Binding-site contacts:
Ligand atom C3 contacts residue ASN113 of chain 1.G at 3.8 Å.
Ligand atom C1 contacts residue ASN113 of chain 1.G at 1.4 Å.
Ligand atom C7 contacts residue ASN111 of chain 1.G at 4.4 Å.
Ligand atom C8 contacts residue ARG112 of chain 1.G at 3.8 Å.
Ligand atom O5 contacts residue ASN113 of chain 1.G at 2.4 Å (h-bond).
Ligand atom C5 contacts residue ASN113 of chain 1.G at 3.7 Å.
Ligand atom C8 contacts residue ASN113 of chain 1.G at 3.7 Å.
Ligand atom C4 contacts residue ASN113 of chain 1.G at 4.2 Å.
Ligand atom C2 contacts residue ASN113 of chain 1.G at 2.5 Å.
Ligand atom O7 contacts residue ASN113 of chain 1.G at 3.0 Å (h-bond).
Ligand atom N2 contacts residue ASN113 of chain 1.G at 2.9 Å (h-bond).
Ligand atom C7 contacts residue ASN113 of chain 1.G at 3.1 Å.
Ligand atom C8 contacts residue ASN111 of chain 1.G at 3.4 Å.

This small molecule binds to this protein.
Small molecule (SMILES): CC(=O)N[C@@H]1[C@@H](O)[C@H](O)[C@@H](CO)O[C@H]1O

Sequence of chain 1.G:
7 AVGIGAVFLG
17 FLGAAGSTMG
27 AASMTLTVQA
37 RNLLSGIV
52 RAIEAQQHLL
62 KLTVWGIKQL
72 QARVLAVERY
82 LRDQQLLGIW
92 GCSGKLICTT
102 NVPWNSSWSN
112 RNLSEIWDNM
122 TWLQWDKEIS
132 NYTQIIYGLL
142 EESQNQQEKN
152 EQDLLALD